Binding-site contacts:
Ligand atom S1 contacts residue TYR97 of chain 1.D at 3.2 Å (h-bond).
Ligand atom N4 contacts residue BGC1 of chain 1.F at 3.9 Å.
Ligand atom S1 contacts residue PHE101 of chain 1.D at 4.2 Å.
Ligand atom CE contacts residue TYR97 of chain 1.D at 3.8 Å (hydrophobic).
Ligand atom C contacts residue TYR97 of chain 1.D at 4.0 Å (hydrophobic).
Ligand atom O7 contacts residue BGC1 of chain 1.F at 4.3 Å.
Ligand atom NZ contacts residue TYR97 of chain 1.D at 3.0 Å (h-bond).
Ligand atom NZ contacts residue BGC1 of chain 1.F at 4.3 Å.
Ligand atom NZ contacts residue TYR37 of chain 1.D at 4.0 Å.
Ligand atom C8 contacts residue TYR37 of chain 1.D at 3.8 Å (hydrophobic).
Ligand atom CB contacts residue TYR97 of chain 1.D at 4.0 Å (hydrophobic).
Ligand atom C8 contacts residue TYR97 of chain 1.D at 3.6 Å (hydrophobic).
Ligand atom CE contacts residue TYR37 of chain 1.D at 3.9 Å (hydrophobic).
Ligand atom C7 contacts residue BGC1 of chain 1.F at 2.7 Å.
Ligand atom N2 contacts residue TYR97 of chain 1.D at 3.0 Å (h-bond).
Ligand atom C8 contacts residue BGC1 of chain 1.F at 3.5 Å.
Ligand atom C7 contacts residue THR96 of chain 1.D at 3.1 Å.
Ligand atom S1 contacts residue BGC1 of chain 1.F at 1.8 Å.
Ligand atom CD contacts residue TYR97 of chain 1.D at 4.1 Å (hydrophobic).
Ligand atom C contacts residue THR98 of chain 1.D at 4.2 Å.
Ligand atom N contacts residue THR98 of chain 1.D at 4.0 Å.
Ligand atom S1 contacts residue THR96 of chain 1.D at 3.6 Å.
Ligand atom C7 contacts residue TYR97 of chain 1.D at 3.4 Å (hydrophobic).
Ligand atom C8 contacts residue THR96 of chain 1.D at 4.4 Å.
Ligand atom C7 contacts residue TYR37 of chain 1.D at 4.1 Å (hydrophobic).
Ligand atom N4 contacts residue TYR37 of chain 1.D at 3.3 Å (h-bond).
Ligand atom O contacts residue THR98 of chain 1.D at 3.3 Å (h-bond).
Ligand atom CG contacts residue TYR97 of chain 1.D at 3.6 Å (hydrophobic).

Sequence of chain 1.D:
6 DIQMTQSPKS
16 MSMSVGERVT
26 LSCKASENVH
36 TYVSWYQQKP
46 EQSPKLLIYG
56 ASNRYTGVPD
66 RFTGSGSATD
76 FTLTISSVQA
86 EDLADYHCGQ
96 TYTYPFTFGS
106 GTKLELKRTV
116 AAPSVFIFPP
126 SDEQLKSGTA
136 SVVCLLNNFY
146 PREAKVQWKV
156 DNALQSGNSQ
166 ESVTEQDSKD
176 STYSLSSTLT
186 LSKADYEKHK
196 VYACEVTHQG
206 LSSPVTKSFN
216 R

A protein and the small-molecule ligand that binds it are described below.
Small molecule (SMILES): [H]/N=C(/CS)NCCCC[C@H](NC(C)=O)C(N)=O